Binding-site contacts:
Ligand atom CB contacts residue GLN567 of chain 1.C at 3.1 Å.
Ligand atom N contacts residue ASN563 of chain 1.C at 3.7 Å.
Ligand atom N contacts residue MB81 of chain 1.P at 3.5 Å (h-bond).
Ligand atom O contacts residue GLU445 of chain 1.C at 3.7 Å.
Ligand atom OE1 contacts residue MET560 of chain 1.C at 3.4 Å.
Ligand atom OG1 contacts residue GLU445 of chain 1.C at 2.2 Å (salt-bridge).
Ligand atom O contacts residue GLU445 of chain 1.C at 3.5 Å (salt-bridge).
Ligand atom C contacts residue LYS846 of chain 1.C at 3.2 Å.
Ligand atom NG contacts residue MB81 of chain 1.P at 1.5 Å.
Ligand atom N contacts residue LYS846 of chain 1.C at 3.2 Å (salt-bridge).
Ligand atom OG2 contacts residue GLN567 of chain 1.C at 3.4 Å (h-bond).
Ligand atom CB contacts residue MB81 of chain 1.P at 2.6 Å.
Ligand atom O contacts residue LYS846 of chain 1.C at 2.9 Å (salt-bridge).
Ligand atom O contacts residue ASP741 of chain 1.D at 3.7 Å.
Ligand atom CG contacts residue LYS846 of chain 1.C at 3.3 Å.
Ligand atom C contacts residue LYS846 of chain 1.C at 3.1 Å.
Ligand atom CD contacts residue MET560 of chain 1.C at 3.5 Å (hydrophobic).
Ligand atom C1 contacts residue LYS846 of chain 1.C at 3.7 Å.
Ligand atom O contacts residue GLN567 of chain 1.C at 3.1 Å (h-bond).
Ligand atom CA contacts residue GLY446 of chain 1.C at 3.6 Å.
Ligand atom O contacts residue GLY446 of chain 1.C at 2.7 Å (h-bond).
Ligand atom O contacts residue LYS846 of chain 1.C at 3.4 Å (salt-bridge).
Ligand atom CA contacts residue GLU445 of chain 1.C at 3.3 Å.
Ligand atom N contacts residue GLU445 of chain 1.C at 2.5 Å (salt-bridge).
Ligand atom OE1 contacts residue ARG557 of chain 1.C at 3.3 Å (salt-bridge).
Ligand atom CA contacts residue GLU445 of chain 1.C at 3.6 Å.
Ligand atom CG contacts residue GLU445 of chain 1.C at 3.5 Å.
Ligand atom N contacts residue LYS846 of chain 1.C at 3.5 Å (salt-bridge).
Ligand atom N contacts residue GLU445 of chain 1.C at 3.7 Å.
Ligand atom C contacts residue GLY446 of chain 1.C at 3.7 Å.
Ligand atom CA contacts residue MB81 of chain 1.P at 3.7 Å.
Ligand atom N contacts residue GLU445 of chain 1.C at 3.3 Å (salt-bridge).
Ligand atom OB contacts residue ASN563 of chain 1.C at 3.4 Å (h-bond).
Ligand atom OG1 contacts residue ASN563 of chain 1.C at 3.3 Å.
Ligand atom O contacts residue LYS838 of chain 1.C at 2.9 Å (salt-bridge).
Ligand atom C contacts residue GLN567 of chain 1.C at 3.7 Å.
Ligand atom CA contacts residue LYS846 of chain 1.C at 3.5 Å.
Ligand atom C1 contacts residue GLU445 of chain 1.C at 3.1 Å.
Ligand atom OB contacts residue GLU445 of chain 1.C at 2.4 Å (salt-bridge).
Ligand atom OG1 contacts residue GLN567 of chain 1.C at 3.1 Å (h-bond).

The protein below binds the small molecule below.
Small molecule (SMILES): CC(C)[C@H]1NC(=O)[C@@H](CO)NC(=O)[C@@H](CN)NC(=O)[C@H](C(=O)O)NC(=O)[C@H](O)CNC(=O)[C@@H]([C@@H](C)O)NC(=O)[C@H]([C@@H](O)[C@H](O)C(N)=O)NC1=O

Sequence of chain 1.D:
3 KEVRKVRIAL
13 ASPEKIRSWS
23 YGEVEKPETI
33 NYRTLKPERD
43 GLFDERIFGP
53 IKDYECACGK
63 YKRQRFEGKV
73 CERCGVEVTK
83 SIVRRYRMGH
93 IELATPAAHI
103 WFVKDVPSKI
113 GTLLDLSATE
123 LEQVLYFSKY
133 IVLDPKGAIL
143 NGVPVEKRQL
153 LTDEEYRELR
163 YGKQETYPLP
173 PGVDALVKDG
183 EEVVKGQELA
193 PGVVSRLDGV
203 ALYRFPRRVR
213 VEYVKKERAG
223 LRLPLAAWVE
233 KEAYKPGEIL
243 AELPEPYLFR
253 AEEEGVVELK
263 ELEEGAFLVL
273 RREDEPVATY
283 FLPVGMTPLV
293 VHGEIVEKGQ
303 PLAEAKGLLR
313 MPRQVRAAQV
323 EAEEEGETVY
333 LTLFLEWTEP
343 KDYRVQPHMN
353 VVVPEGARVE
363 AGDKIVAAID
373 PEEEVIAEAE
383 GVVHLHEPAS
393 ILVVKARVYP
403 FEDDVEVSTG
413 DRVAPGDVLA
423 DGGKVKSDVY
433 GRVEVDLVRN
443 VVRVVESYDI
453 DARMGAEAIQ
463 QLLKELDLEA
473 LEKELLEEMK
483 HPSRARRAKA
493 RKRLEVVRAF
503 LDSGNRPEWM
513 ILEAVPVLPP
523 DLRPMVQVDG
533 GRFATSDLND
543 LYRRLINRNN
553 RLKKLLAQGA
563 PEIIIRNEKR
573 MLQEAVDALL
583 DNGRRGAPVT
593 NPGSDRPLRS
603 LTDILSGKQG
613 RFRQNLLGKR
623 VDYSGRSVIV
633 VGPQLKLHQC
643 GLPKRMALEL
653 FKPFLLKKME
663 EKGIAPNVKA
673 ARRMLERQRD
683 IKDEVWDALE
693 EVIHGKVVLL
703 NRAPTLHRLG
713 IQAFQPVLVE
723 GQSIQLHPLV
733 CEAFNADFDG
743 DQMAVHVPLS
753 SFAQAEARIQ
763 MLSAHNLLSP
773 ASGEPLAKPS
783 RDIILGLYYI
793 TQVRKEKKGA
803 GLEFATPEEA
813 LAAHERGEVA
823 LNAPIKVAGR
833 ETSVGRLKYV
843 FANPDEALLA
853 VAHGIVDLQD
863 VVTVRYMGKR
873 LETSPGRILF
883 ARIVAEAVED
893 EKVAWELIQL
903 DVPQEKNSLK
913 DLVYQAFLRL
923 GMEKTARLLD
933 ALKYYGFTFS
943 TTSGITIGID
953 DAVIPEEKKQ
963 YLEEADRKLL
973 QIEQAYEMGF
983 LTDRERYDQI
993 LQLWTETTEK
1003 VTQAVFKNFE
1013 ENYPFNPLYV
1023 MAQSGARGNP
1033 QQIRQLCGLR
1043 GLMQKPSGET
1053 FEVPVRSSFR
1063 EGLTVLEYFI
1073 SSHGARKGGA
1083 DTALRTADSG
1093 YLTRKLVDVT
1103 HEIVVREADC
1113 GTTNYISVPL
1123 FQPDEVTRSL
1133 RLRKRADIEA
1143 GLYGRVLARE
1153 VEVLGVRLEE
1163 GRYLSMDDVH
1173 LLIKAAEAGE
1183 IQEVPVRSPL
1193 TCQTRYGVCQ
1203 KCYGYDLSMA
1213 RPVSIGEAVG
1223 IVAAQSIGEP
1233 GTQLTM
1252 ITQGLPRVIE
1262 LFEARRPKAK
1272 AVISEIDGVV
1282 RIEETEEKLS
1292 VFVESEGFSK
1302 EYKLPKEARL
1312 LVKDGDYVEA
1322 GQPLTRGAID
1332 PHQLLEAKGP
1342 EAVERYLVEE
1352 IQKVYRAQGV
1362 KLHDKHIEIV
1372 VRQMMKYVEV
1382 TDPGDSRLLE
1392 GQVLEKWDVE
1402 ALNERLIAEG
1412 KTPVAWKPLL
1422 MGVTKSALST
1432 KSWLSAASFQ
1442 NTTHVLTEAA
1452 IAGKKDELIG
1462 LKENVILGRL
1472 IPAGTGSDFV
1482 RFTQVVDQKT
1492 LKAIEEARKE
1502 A

Sequence of chain 1.C:
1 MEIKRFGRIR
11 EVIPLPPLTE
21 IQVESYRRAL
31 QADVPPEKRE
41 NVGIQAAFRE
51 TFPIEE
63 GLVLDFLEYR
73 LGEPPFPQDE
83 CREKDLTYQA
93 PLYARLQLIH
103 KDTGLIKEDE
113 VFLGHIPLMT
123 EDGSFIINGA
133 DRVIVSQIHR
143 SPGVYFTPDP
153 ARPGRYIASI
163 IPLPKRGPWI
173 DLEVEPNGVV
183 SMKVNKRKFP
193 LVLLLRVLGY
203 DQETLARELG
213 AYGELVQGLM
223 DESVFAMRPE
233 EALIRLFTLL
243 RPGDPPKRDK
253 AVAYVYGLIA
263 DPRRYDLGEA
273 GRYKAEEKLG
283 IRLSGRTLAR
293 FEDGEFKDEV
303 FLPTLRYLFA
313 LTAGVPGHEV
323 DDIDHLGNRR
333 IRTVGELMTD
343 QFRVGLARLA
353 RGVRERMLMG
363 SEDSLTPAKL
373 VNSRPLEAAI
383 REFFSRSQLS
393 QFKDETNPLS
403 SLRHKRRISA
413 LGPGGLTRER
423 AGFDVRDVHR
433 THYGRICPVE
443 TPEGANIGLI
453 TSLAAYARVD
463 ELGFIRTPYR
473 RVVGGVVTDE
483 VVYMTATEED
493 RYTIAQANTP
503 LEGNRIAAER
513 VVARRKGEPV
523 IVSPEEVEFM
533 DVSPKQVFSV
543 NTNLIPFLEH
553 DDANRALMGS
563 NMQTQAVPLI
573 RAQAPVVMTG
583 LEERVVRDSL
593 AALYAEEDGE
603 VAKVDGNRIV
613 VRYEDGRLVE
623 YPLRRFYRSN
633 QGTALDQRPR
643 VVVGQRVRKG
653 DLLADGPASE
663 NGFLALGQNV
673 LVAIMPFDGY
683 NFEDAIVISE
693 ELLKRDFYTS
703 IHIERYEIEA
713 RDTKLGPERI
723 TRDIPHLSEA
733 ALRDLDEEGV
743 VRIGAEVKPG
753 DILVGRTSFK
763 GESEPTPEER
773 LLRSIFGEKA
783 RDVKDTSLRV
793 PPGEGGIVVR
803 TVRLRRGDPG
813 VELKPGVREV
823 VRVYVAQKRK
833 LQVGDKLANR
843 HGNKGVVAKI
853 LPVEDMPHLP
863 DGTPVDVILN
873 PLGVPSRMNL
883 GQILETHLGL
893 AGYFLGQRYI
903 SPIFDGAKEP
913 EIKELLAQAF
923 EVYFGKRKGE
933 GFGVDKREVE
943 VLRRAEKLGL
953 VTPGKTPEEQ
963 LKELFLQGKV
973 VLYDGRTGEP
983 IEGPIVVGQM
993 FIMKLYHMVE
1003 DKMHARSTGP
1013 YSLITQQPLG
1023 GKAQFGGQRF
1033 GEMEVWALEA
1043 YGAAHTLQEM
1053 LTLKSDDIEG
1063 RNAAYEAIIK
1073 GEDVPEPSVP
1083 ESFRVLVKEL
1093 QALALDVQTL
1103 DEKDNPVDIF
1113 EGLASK